This small molecule binds to this protein.
Small molecule (SMILES): CC(=O)N[C@@H]1[C@@H](O)[C@H](O)[C@@H](CO)O[C@H]1O

Binding-site contacts:
Ligand atom C5 contacts residue ASN68 of chain 1.C at 3.7 Å.
Ligand atom C6 contacts residue HIS71 of chain 1.C at 4.3 Å.
Ligand atom C5 contacts residue HIS71 of chain 1.C at 4.4 Å.
Ligand atom C1 contacts residue ASN68 of chain 1.C at 1.4 Å.
Ligand atom C2 contacts residue ASN68 of chain 1.C at 2.3 Å.
Ligand atom C5 contacts residue SER70 of chain 1.C at 3.3 Å.
Ligand atom C7 contacts residue ASN68 of chain 1.C at 3.2 Å.
Ligand atom C3 contacts residue ASN68 of chain 1.C at 3.7 Å.
Ligand atom C4 contacts residue SER70 of chain 1.C at 4.4 Å.
Ligand atom C1 contacts residue SER70 of chain 1.C at 3.5 Å.
Ligand atom O5 contacts residue SER70 of chain 1.C at 3.4 Å (h-bond).
Ligand atom O6 contacts residue GLU2 of chain 1.C at 3.5 Å (salt-bridge).
Ligand atom O5 contacts residue GLU2 of chain 1.C at 3.9 Å.
Ligand atom O4 contacts residue SER70 of chain 1.C at 4.4 Å.
Ligand atom N2 contacts residue ASN68 of chain 1.C at 2.7 Å (h-bond).
Ligand atom C6 contacts residue GLU2 of chain 1.C at 4.0 Å.
Ligand atom O7 contacts residue ASN68 of chain 1.C at 4.0 Å.
Ligand atom O6 contacts residue HIS71 of chain 1.C at 3.3 Å.
Ligand atom C8 contacts residue ASN68 of chain 1.C at 3.5 Å.
Ligand atom O5 contacts residue ASN68 of chain 1.C at 2.4 Å (h-bond).
Ligand atom C4 contacts residue ASN68 of chain 1.C at 4.2 Å.
Ligand atom C6 contacts residue SER70 of chain 1.C at 4.3 Å.
Ligand atom O6 contacts residue SER70 of chain 1.C at 3.9 Å.

Sequence of chain 1.C:
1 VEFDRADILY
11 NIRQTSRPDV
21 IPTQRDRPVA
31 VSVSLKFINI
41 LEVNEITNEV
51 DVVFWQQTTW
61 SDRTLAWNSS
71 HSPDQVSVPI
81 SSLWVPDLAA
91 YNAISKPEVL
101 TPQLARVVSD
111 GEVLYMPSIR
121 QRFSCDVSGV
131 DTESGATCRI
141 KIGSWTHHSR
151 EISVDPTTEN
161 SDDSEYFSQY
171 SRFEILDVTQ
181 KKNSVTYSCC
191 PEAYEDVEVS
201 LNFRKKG